This protein binds this small molecule.
Small molecule (SMILES): CC(=O)N[C@@H]1[C@@H](O)[C@H](O)[C@@H](CO)O[C@H]1O

Binding-site contacts:
Ligand atom C8 contacts residue LYS487 of chain 1.D at 3.7 Å.
Ligand atom C1 contacts residue ASN687 of chain 1.D at 1.4 Å.
Ligand atom C4 contacts residue ASN687 of chain 1.D at 4.2 Å.
Ligand atom O5 contacts residue ASN687 of chain 1.D at 2.4 Å (h-bond).
Ligand atom C5 contacts residue ASN687 of chain 1.D at 3.7 Å.
Ligand atom C2 contacts residue ASN687 of chain 1.D at 2.5 Å.
Ligand atom O7 contacts residue PRO686 of chain 1.D at 4.1 Å.
Ligand atom O7 contacts residue ASN687 of chain 1.D at 3.1 Å (h-bond).
Ligand atom C8 contacts residue ASN687 of chain 1.D at 4.3 Å.
Ligand atom C7 contacts residue LYS487 of chain 1.D at 4.3 Å.
Ligand atom C3 contacts residue ASN687 of chain 1.D at 3.8 Å.
Ligand atom O6 contacts residue ASN687 of chain 1.D at 3.7 Å.
Ligand atom C6 contacts residue ASN687 of chain 1.D at 4.5 Å.
Ligand atom N2 contacts residue ASN687 of chain 1.D at 2.9 Å (h-bond).
Ligand atom C7 contacts residue ASN687 of chain 1.D at 3.2 Å.

Sequence of chain 1.D:
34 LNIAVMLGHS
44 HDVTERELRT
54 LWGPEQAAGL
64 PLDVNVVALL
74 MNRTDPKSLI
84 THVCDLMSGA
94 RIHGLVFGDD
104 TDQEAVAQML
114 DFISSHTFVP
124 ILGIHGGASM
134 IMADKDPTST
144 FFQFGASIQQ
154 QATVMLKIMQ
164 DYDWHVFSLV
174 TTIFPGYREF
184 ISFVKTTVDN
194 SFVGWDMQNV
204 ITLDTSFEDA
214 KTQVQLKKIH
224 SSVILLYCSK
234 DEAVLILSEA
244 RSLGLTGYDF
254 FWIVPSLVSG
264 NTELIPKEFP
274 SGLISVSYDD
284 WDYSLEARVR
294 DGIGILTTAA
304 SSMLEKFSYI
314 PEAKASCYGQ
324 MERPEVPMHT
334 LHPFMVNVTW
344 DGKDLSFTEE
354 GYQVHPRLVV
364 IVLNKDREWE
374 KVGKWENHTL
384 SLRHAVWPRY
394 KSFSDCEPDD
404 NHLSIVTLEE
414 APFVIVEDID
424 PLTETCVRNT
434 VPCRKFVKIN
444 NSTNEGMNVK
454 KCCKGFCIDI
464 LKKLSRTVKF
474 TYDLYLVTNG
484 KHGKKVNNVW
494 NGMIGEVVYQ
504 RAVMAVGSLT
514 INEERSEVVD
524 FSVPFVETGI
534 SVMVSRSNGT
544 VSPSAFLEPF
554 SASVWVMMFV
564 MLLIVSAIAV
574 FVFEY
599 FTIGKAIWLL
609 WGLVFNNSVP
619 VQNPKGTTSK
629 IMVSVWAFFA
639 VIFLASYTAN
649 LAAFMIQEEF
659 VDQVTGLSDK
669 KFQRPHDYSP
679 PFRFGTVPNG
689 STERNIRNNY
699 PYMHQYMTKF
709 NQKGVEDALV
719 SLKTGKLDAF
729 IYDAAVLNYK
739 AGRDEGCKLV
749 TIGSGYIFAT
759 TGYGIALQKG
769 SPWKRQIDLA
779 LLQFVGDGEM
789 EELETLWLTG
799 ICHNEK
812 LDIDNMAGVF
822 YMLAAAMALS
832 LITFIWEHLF